Binding-site contacts:
Ligand atom C2 contacts residue ARG171 of chain 1.A at 4.2 Å.
Ligand atom C7 contacts residue ASN108 of chain 1.A at 4.1 Å.
Ligand atom C5 contacts residue ASN108 of chain 1.A at 3.7 Å.
Ligand atom C3 contacts residue ASN108 of chain 1.A at 3.9 Å.
Ligand atom C1 contacts residue ARG171 of chain 1.A at 4.1 Å.
Ligand atom N2 contacts residue ASN108 of chain 1.A at 3.0 Å (h-bond).
Ligand atom C8 contacts residue ASN108 of chain 1.A at 3.7 Å.
Ligand atom C1 contacts residue ASN108 of chain 1.A at 1.4 Å.
Ligand atom N2 contacts residue ARG171 of chain 1.A at 3.8 Å.
Ligand atom C4 contacts residue ASN108 of chain 1.A at 4.2 Å.
Ligand atom O5 contacts residue ASN108 of chain 1.A at 2.4 Å (h-bond).
Ligand atom C2 contacts residue ASN108 of chain 1.A at 2.5 Å.

This protein binds this small molecule.
Small molecule (SMILES): CC(=O)N[C@@H]1[C@@H](O)[C@H](O)[C@@H](CO)O[C@H]1O

Sequence of chain 1.A:
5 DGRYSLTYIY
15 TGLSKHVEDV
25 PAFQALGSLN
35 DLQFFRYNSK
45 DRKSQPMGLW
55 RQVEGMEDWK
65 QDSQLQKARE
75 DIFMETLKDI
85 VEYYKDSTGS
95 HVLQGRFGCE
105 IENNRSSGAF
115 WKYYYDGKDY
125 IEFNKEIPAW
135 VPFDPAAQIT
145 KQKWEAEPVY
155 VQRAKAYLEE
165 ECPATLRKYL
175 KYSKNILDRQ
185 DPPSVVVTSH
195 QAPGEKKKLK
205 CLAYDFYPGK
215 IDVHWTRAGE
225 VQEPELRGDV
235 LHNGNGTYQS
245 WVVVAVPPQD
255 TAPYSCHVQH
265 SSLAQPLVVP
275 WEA